This small molecule binds to this protein.
Small molecule (SMILES): O=C(O)c1ccnc(C(=O)O)c1

Sequence of chain 2.B:
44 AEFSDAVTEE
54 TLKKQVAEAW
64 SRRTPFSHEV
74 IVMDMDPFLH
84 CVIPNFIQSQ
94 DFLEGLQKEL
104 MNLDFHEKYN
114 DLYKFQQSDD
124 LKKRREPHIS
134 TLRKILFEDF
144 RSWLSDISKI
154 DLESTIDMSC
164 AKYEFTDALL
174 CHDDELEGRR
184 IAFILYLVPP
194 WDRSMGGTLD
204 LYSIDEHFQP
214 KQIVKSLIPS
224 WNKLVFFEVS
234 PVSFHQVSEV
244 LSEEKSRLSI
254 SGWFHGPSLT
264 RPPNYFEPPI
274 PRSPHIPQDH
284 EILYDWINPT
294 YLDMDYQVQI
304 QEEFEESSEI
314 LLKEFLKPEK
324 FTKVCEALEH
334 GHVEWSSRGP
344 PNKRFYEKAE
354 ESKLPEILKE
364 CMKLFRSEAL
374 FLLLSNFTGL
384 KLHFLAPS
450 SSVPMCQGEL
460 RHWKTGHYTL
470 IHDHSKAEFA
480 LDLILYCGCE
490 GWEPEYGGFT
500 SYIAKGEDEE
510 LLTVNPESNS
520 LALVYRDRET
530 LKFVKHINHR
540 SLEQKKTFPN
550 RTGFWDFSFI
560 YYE

Binding-site contacts:
Ligand atom C41 contacts residue ARG250 of chain 2.B at 3.7 Å.
Ligand atom O41 contacts residue TYR189 of chain 2.B at 3.7 Å.
Ligand atom O42 contacts residue TYR166 of chain 2.B at 4.1 Å.
Ligand atom C6 contacts residue HIS238 of chain 2.B at 3.5 Å.
Ligand atom C5 contacts residue LEU202 of chain 2.B at 4.0 Å (hydrophobic).
Ligand atom C21 contacts residue GOL1 of chain 2.I at 3.2 Å.
Ligand atom C5 contacts residue ILE187 of chain 2.B at 4.0 Å (hydrophobic).
Ligand atom O42 contacts residue SER252 of chain 2.B at 3.0 Å (h-bond).
Ligand atom O41 contacts residue VAL240 of chain 2.B at 4.1 Å.
Ligand atom O42 contacts residue SER254 of chain 2.B at 3.8 Å.
Ligand atom N1 contacts residue HIS238 of chain 2.B at 3.3 Å (h-bond).
Ligand atom O42 contacts residue ARG250 of chain 2.B at 3.8 Å.
Ligand atom N1 contacts residue HIS175 of chain 2.B at 3.6 Å.
Ligand atom C6 contacts residue MN1 of chain 2.H at 3.3 Å.
Ligand atom C3 contacts residue LEU172 of chain 2.B at 3.9 Å (hydrophobic).
Ligand atom C5 contacts residue VAL240 of chain 2.B at 3.5 Å (hydrophobic).
Ligand atom C21 contacts residue MN1 of chain 2.H at 2.9 Å.
Ligand atom O22 contacts residue HIS175 of chain 2.B at 3.1 Å (h-bond).
Ligand atom C6 contacts residue LEU202 of chain 2.B at 3.8 Å (hydrophobic).
Ligand atom C6 contacts residue VAL240 of chain 2.B at 3.9 Å (hydrophobic).
Ligand atom C21 contacts residue LEU172 of chain 2.B at 3.6 Å (hydrophobic).
Ligand atom C21 contacts residue HIS175 of chain 2.B at 3.9 Å.
Ligand atom C41 contacts residue ILE187 of chain 2.B at 4.0 Å (hydrophobic).
Ligand atom O21 contacts residue GOL1 of chain 2.I at 3.3 Å (h-bond).
Ligand atom C4 contacts residue VAL240 of chain 2.B at 3.8 Å (hydrophobic).
Ligand atom O21 contacts residue LEU172 of chain 2.B at 4.0 Å.
Ligand atom N1 contacts residue LEU172 of chain 2.B at 3.8 Å.
Ligand atom N1 contacts residue MN1 of chain 2.H at 2.2 Å.
Ligand atom C41 contacts residue SER252 of chain 2.B at 4.0 Å.
Ligand atom O22 contacts residue GOL1 of chain 2.I at 2.4 Å (h-bond).
Ligand atom O22 contacts residue ASP177 of chain 2.B at 2.7 Å (salt-bridge).
Ligand atom N1 contacts residue ASP177 of chain 2.B at 4.0 Å.
Ligand atom O41 contacts residue ARG250 of chain 2.B at 2.9 Å (salt-bridge).
Ligand atom C4 contacts residue ILE187 of chain 2.B at 4.0 Å (hydrophobic).
Ligand atom C2 contacts residue MN1 of chain 2.H at 2.9 Å.
Ligand atom O22 contacts residue TRP256 of chain 2.B at 3.5 Å.
Ligand atom C21 contacts residue ASP177 of chain 2.B at 3.9 Å.
Ligand atom O22 contacts residue MN1 of chain 2.H at 2.1 Å.
Ligand atom O41 contacts residue ILE187 of chain 2.B at 3.6 Å.
Ligand atom C2 contacts residue LEU172 of chain 2.B at 3.5 Å (hydrophobic).